Binding-site contacts:
Ligand atom O7 contacts residue ASN154 of chain 27.A at 2.7 Å (h-bond).
Ligand atom C8 contacts residue ASN154 of chain 27.A at 4.1 Å.
Ligand atom O5 contacts residue THR160 of chain 27.A at 3.2 Å.
Ligand atom N2 contacts residue THR160 of chain 27.A at 3.5 Å.
Ligand atom C6 contacts residue HIS158 of chain 27.A at 4.0 Å.
Ligand atom C4 contacts residue THR160 of chain 27.A at 3.6 Å.
Ligand atom C2 contacts residue ASN154 of chain 27.A at 2.5 Å.
Ligand atom N2 contacts residue ASN154 of chain 27.A at 3.0 Å (h-bond).
Ligand atom C8 contacts residue ILE152 of chain 27.A at 4.3 Å (hydrophobic).
Ligand atom C1 contacts residue THR160 of chain 27.A at 3.0 Å.
Ligand atom C2 contacts residue THR160 of chain 27.A at 2.7 Å.
Ligand atom O5 contacts residue ASN154 of chain 27.A at 2.4 Å (h-bond).
Ligand atom O7 contacts residue ASP161 of chain 27.A at 3.7 Å.
Ligand atom O3 contacts residue THR160 of chain 27.A at 4.3 Å.
Ligand atom O7 contacts residue THR160 of chain 27.A at 2.5 Å.
Ligand atom C8 contacts residue VAL153 of chain 27.A at 4.4 Å (hydrophobic).
Ligand atom C7 contacts residue ASN154 of chain 27.A at 3.0 Å.
Ligand atom C4 contacts residue ASN154 of chain 27.A at 4.3 Å.
Ligand atom C5 contacts residue THR160 of chain 27.A at 3.7 Å.
Ligand atom C6 contacts residue THR160 of chain 27.A at 3.7 Å.
Ligand atom C3 contacts residue THR160 of chain 27.A at 3.9 Å.
Ligand atom C3 contacts residue ASN154 of chain 27.A at 3.9 Å.
Ligand atom C5 contacts residue ASN154 of chain 27.A at 3.8 Å.
Ligand atom C1 contacts residue ASN154 of chain 27.A at 1.6 Å.
Ligand atom C7 contacts residue THR160 of chain 27.A at 3.4 Å.
Ligand atom O6 contacts residue HIS158 of chain 27.A at 3.4 Å (h-bond).
Ligand atom O5 contacts residue HIS158 of chain 27.A at 3.8 Å.

Sequence of chain 27.A:
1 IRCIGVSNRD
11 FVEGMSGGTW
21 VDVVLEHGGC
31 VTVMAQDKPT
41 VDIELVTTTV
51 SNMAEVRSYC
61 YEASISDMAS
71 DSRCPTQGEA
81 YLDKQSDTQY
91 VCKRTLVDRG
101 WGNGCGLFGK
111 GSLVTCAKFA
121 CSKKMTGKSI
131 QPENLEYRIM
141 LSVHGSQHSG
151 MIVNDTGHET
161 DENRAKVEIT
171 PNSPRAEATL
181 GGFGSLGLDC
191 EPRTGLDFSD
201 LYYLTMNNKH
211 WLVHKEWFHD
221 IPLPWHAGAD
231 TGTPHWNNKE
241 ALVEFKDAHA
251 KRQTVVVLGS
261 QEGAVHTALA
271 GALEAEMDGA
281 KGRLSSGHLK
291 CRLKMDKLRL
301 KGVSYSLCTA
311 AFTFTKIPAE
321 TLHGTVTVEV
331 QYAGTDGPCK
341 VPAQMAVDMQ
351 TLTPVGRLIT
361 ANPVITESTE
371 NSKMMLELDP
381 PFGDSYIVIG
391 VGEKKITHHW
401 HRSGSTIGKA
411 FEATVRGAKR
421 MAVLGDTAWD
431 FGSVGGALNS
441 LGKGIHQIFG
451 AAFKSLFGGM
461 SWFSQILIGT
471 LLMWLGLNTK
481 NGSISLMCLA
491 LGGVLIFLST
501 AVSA

The protein below binds the small molecule below.
Small molecule (SMILES): CC(=O)N[C@@H]1[C@@H](O)[C@H](O)[C@@H](CO)O[C@H]1O